Binding-site contacts:
Ligand atom OXT contacts residue GLY141 of chain 2.A at 3.4 Å.
Ligand atom CD contacts residue THR143 of chain 2.A at 3.2 Å.
Ligand atom CA contacts residue SER142 of chain 2.A at 3.2 Å.
Ligand atom OE2 contacts residue THR143 of chain 2.A at 3.1 Å (h-bond).
Ligand atom CA contacts residue TYR61 of chain 2.A at 4.1 Å (hydrophobic).
Ligand atom O contacts residue ARG96 of chain 2.A at 2.8 Å (salt-bridge).
Ligand atom CG contacts residue GLU193 of chain 2.A at 3.5 Å.
Ligand atom CA contacts residue GLU193 of chain 2.A at 3.4 Å.
Ligand atom O contacts residue PRO89 of chain 2.A at 3.7 Å.
Ligand atom CD contacts residue GLU193 of chain 2.A at 3.9 Å.
Ligand atom C contacts residue TYR61 of chain 2.A at 3.7 Å (hydrophobic).
Ligand atom OE2 contacts residue GLY141 of chain 2.A at 3.6 Å.
Ligand atom C contacts residue SER142 of chain 2.A at 3.3 Å.
Ligand atom O contacts residue THR91 of chain 2.A at 3.0 Å (h-bond).
Ligand atom CB contacts residue TYR61 of chain 2.A at 3.6 Å (hydrophobic).
Ligand atom CB contacts residue GLU193 of chain 2.A at 4.1 Å.
Ligand atom C contacts residue ARG96 of chain 2.A at 3.5 Å.
Ligand atom OXT contacts residue SER142 of chain 2.A at 2.9 Å (h-bond).
Ligand atom OE1 contacts residue THR143 of chain 2.A at 2.7 Å (h-bond).
Ligand atom O contacts residue LEU90 of chain 2.A at 3.6 Å.
Ligand atom N contacts residue TYR61 of chain 2.A at 4.1 Å.
Ligand atom C contacts residue PRO89 of chain 2.A at 4.3 Å (hydrophobic).
Ligand atom N contacts residue TYR220 of chain 2.A at 3.8 Å.
Ligand atom CG contacts residue LEU138 of chain 2.A at 3.8 Å (hydrophobic).
Ligand atom N contacts residue PRO89 of chain 2.A at 2.9 Å (h-bond).
Ligand atom OE1 contacts residue GLU193 of chain 2.A at 3.8 Å.
Ligand atom OXT contacts residue TYR61 of chain 2.A at 3.4 Å.
Ligand atom CA contacts residue THR91 of chain 2.A at 3.5 Å.
Ligand atom O contacts residue SER142 of chain 2.A at 3.9 Å.
Ligand atom C contacts residue THR91 of chain 2.A at 3.7 Å.
Ligand atom N contacts residue SER142 of chain 2.A at 4.0 Å.
Ligand atom OE2 contacts residue SER142 of chain 2.A at 3.2 Å (h-bond).
Ligand atom CB contacts residue LEU138 of chain 2.A at 4.1 Å (hydrophobic).
Ligand atom OXT contacts residue ARG96 of chain 2.A at 2.7 Å (salt-bridge).
Ligand atom N contacts residue GLU193 of chain 2.A at 2.9 Å (salt-bridge).
Ligand atom OE2 contacts residue LEU138 of chain 2.A at 4.3 Å.
Ligand atom O contacts residue TYR61 of chain 2.A at 3.5 Å.
Ligand atom CA contacts residue PRO89 of chain 2.A at 4.1 Å (hydrophobic).
Ligand atom N contacts residue THR91 of chain 2.A at 2.9 Å (h-bond).
Ligand atom CD contacts residue LEU138 of chain 2.A at 4.1 Å (hydrophobic).

Sequence of chain 2.A:
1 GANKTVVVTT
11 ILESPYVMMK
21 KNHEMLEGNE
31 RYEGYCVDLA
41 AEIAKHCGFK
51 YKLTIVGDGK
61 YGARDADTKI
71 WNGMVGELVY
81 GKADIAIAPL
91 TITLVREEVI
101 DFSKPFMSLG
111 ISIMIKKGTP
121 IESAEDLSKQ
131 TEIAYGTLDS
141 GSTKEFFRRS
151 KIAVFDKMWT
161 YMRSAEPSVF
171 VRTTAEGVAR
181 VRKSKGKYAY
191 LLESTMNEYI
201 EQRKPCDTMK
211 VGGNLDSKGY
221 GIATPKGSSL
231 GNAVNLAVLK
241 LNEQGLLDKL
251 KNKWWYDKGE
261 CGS

This small molecule binds to this protein.
Small molecule (SMILES): N[C@@H](CCC(=O)O)C(=O)O